This small molecule binds to this protein.
Small molecule (SMILES): CC(=O)N1CCN(C(C)=O)CC1

Binding-site contacts:
Ligand atom C6 contacts residue GLY143 of chain 2.A at 3.9 Å.
Ligand atom N1 contacts residue HIS41 of chain 2.A at 4.0 Å.
Ligand atom C3 contacts residue GLY143 of chain 2.A at 3.9 Å.
Ligand atom C5 contacts residue ASN142 of chain 2.A at 4.0 Å.
Ligand atom C6 contacts residue CYS145 of chain 2.A at 2.8 Å (hydrophobic).
Ligand atom O1 contacts residue ASN142 of chain 2.A at 3.9 Å.
Ligand atom O contacts residue THR25 of chain 2.A at 3.6 Å (h-bond).
Ligand atom N1 contacts residue LEU27 of chain 2.A at 4.3 Å.
Ligand atom C7 contacts residue CYS145 of chain 2.A at 1.8 Å (hydrophobic).
Ligand atom O contacts residue SER46 of chain 2.A at 4.4 Å.
Ligand atom O1 contacts residue LEU141 of chain 2.A at 4.3 Å.
Ligand atom C7 contacts residue HIS41 of chain 2.A at 3.2 Å.
Ligand atom N1 contacts residue CYS145 of chain 2.A at 4.0 Å.
Ligand atom C2 contacts residue GLY143 of chain 2.A at 4.1 Å.
Ligand atom C6 contacts residue SER144 of chain 2.A at 4.5 Å.
Ligand atom N contacts residue THR25 of chain 2.A at 4.1 Å.
Ligand atom N contacts residue ASN142 of chain 2.A at 4.4 Å.
Ligand atom C contacts residue THR25 of chain 2.A at 4.2 Å.
Ligand atom C4 contacts residue HIS41 of chain 2.A at 3.5 Å.
Ligand atom C7 contacts residue HIS164 of chain 2.A at 3.8 Å.
Ligand atom O1 contacts residue CYS145 of chain 2.A at 3.0 Å (h-bond).
Ligand atom C6 contacts residue HIS41 of chain 2.A at 4.0 Å.
Ligand atom O contacts residue CYS44 of chain 2.A at 4.2 Å.
Ligand atom C1 contacts residue THR25 of chain 2.A at 3.8 Å.
Ligand atom C2 contacts residue THR26 of chain 2.A at 3.8 Å.
Ligand atom C3 contacts residue THR26 of chain 2.A at 3.3 Å.
Ligand atom N1 contacts residue ASN142 of chain 2.A at 4.4 Å.
Ligand atom N1 contacts residue GLY143 of chain 2.A at 4.2 Å.
Ligand atom O1 contacts residue SER144 of chain 2.A at 3.3 Å (h-bond).
Ligand atom C3 contacts residue THR25 of chain 2.A at 4.5 Å.
Ligand atom O1 contacts residue GLY143 of chain 2.A at 2.9 Å (h-bond).
Ligand atom C contacts residue THR24 of chain 2.A at 4.5 Å.
Ligand atom C3 contacts residue LEU27 of chain 2.A at 4.0 Å (hydrophobic).
Ligand atom C2 contacts residue ASN142 of chain 2.A at 4.2 Å.
Ligand atom C6 contacts residue ASN142 of chain 2.A at 4.4 Å.

Sequence of chain 2.A:
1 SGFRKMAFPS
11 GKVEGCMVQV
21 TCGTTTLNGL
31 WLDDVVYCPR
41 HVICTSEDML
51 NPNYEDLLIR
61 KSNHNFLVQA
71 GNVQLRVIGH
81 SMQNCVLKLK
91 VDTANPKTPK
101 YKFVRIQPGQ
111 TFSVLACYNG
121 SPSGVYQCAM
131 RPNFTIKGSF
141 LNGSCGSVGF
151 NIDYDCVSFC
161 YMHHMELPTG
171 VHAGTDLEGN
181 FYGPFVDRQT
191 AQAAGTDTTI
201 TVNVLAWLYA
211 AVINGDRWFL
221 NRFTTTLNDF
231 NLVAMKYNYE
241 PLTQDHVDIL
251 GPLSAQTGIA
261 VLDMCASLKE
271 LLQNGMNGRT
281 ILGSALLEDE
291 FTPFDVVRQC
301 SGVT